Binding-site contacts:
Ligand atom O3 contacts residue PRO141 of chain 1.B at 4.0 Å.
Ligand atom C3 contacts residue ASN135 of chain 1.B at 3.7 Å.
Ligand atom C8 contacts residue PRO141 of chain 1.B at 4.1 Å (hydrophobic).
Ligand atom C7 contacts residue HIS311 of chain 1.B at 4.3 Å.
Ligand atom C8 contacts residue LYS139 of chain 1.B at 3.4 Å.
Ligand atom N2 contacts residue PRO140 of chain 1.B at 4.5 Å.
Ligand atom C7 contacts residue PRO141 of chain 1.B at 3.9 Å (hydrophobic).
Ligand atom O7 contacts residue HIS311 of chain 1.B at 3.4 Å.
Ligand atom C2 contacts residue ASN135 of chain 1.B at 2.4 Å.
Ligand atom C8 contacts residue HIS311 of chain 1.B at 4.4 Å.
Ligand atom O6 contacts residue ILE143 of chain 1.B at 3.4 Å.
Ligand atom C6 contacts residue ILE143 of chain 1.B at 3.6 Å (hydrophobic).
Ligand atom C7 contacts residue PRO140 of chain 1.B at 4.4 Å (hydrophobic).
Ligand atom N2 contacts residue PRO141 of chain 1.B at 4.2 Å.
Ligand atom N2 contacts residue ASN135 of chain 1.B at 2.8 Å (h-bond).
Ligand atom C8 contacts residue ASN135 of chain 1.B at 3.5 Å.
Ligand atom C5 contacts residue MET312 of chain 1.B at 4.2 Å (hydrophobic).
Ligand atom C6 contacts residue MET312 of chain 1.B at 4.0 Å (hydrophobic).
Ligand atom C7 contacts residue ASN135 of chain 1.B at 3.0 Å.
Ligand atom O7 contacts residue PRO141 of chain 1.B at 4.0 Å.
Ligand atom O5 contacts residue MET312 of chain 1.B at 3.2 Å.
Ligand atom C8 contacts residue LYS134 of chain 1.B at 4.1 Å.
Ligand atom O3 contacts residue PRO140 of chain 1.B at 4.2 Å.
Ligand atom O7 contacts residue ASN135 of chain 1.B at 2.9 Å (h-bond).
Ligand atom C4 contacts residue ASN135 of chain 1.B at 4.2 Å.
Ligand atom C8 contacts residue PRO140 of chain 1.B at 3.9 Å (hydrophobic).
Ligand atom O7 contacts residue THR309 of chain 1.B at 4.2 Å.
Ligand atom C8 contacts residue GLU138 of chain 1.B at 3.2 Å.
Ligand atom O5 contacts residue ASN135 of chain 1.B at 2.4 Å (h-bond).
Ligand atom C5 contacts residue ASN135 of chain 1.B at 3.6 Å.
Ligand atom C1 contacts residue MET312 of chain 1.B at 4.0 Å (hydrophobic).
Ligand atom C1 contacts residue ASN135 of chain 1.B at 1.4 Å.

Sequence of chain 1.B:
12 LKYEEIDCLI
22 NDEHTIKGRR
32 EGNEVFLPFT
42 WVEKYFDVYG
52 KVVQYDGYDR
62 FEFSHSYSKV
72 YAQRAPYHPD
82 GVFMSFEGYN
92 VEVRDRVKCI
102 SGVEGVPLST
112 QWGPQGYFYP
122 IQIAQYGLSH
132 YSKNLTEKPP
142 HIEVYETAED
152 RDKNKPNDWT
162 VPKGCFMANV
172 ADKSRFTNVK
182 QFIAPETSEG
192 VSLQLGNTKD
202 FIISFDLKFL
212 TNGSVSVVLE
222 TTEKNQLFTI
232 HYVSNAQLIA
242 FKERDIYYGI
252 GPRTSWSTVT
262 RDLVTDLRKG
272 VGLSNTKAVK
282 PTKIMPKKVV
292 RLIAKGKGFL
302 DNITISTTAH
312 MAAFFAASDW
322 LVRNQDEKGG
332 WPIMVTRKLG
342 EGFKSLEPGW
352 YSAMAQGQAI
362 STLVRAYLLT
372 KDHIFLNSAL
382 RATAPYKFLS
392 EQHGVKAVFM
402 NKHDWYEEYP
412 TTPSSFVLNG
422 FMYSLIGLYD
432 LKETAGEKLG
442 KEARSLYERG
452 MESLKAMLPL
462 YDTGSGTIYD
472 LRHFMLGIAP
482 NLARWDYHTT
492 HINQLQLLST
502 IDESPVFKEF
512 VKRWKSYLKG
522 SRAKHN

The small molecule below binds the protein below.
Small molecule (SMILES): CC(=O)N[C@H]1[C@H](O[C@H]2[C@H](O)[C@@H](NC(C)=O)CO[C@@H]2CO)O[C@H](CO)[C@@H](O)[C@@H]1O